The small molecule below binds the protein below.
Small molecule (SMILES): CNC(=O)CN1Cc2ccc(Cl)cc2[C@H](C(=O)Nc2cncc3cc(F)ccc23)C1

Binding-site contacts:
Ligand atom C8 contacts residue GLU166 of chain 1.B at 3.6 Å.
Ligand atom C16 contacts residue HIS164 of chain 1.B at 3.4 Å.
Ligand atom C10 contacts residue PHE140 of chain 1.B at 3.7 Å (hydrophobic).
Ligand atom C5 contacts residue MET165 of chain 1.B at 4.0 Å (hydrophobic).
Ligand atom C19 contacts residue GLN189 of chain 1.B at 3.8 Å.
Ligand atom C7 contacts residue CYS145 of chain 1.B at 3.7 Å (hydrophobic).
Ligand atom C6 contacts residue CYS145 of chain 1.B at 4.1 Å (hydrophobic).
Ligand atom CL contacts residue HIS164 of chain 1.B at 3.7 Å.
Ligand atom O1 contacts residue MET165 of chain 1.B at 3.3 Å.
Ligand atom C17 contacts residue HIS164 of chain 1.B at 4.0 Å.
Ligand atom N3 contacts residue SER144 of chain 1.B at 3.5 Å (h-bond).
Ligand atom N2 contacts residue CYS145 of chain 1.B at 3.8 Å.
Ligand atom C9 contacts residue LEU141 of chain 1.B at 3.8 Å (hydrophobic).
Ligand atom CL contacts residue ASP187 of chain 1.B at 3.5 Å.
Ligand atom C7 contacts residue MET165 of chain 1.B at 3.8 Å (hydrophobic).
Ligand atom C7 contacts residue HIS163 of chain 1.B at 3.2 Å.
Ligand atom C10 contacts residue ASN142 of chain 1.B at 3.8 Å.
Ligand atom CL contacts residue MET165 of chain 1.B at 3.8 Å.
Ligand atom C10 contacts residue LEU141 of chain 1.B at 3.7 Å (hydrophobic).
Ligand atom C16 contacts residue HIS41 of chain 1.B at 4.0 Å.
Ligand atom C10 contacts residue GLU166 of chain 1.B at 3.4 Å.
Ligand atom C7 contacts residue GLU166 of chain 1.B at 3.8 Å.
Ligand atom C8 contacts residue SER144 of chain 1.B at 3.9 Å.
Ligand atom C16 contacts residue MET165 of chain 1.B at 3.6 Å (hydrophobic).
Ligand atom N3 contacts residue PHE140 of chain 1.B at 4.0 Å.
Ligand atom C21 contacts residue GLN189 of chain 1.B at 3.4 Å.
Ligand atom C11 contacts residue ASN142 of chain 1.B at 3.9 Å.
Ligand atom C8 contacts residue LEU141 of chain 1.B at 3.7 Å (hydrophobic).
Ligand atom O1 contacts residue GLU166 of chain 1.B at 3.1 Å (salt-bridge).
Ligand atom C8 contacts residue HIS163 of chain 1.B at 3.7 Å.
Ligand atom C9 contacts residue GLU166 of chain 1.B at 3.8 Å.
Ligand atom C contacts residue GLU166 of chain 1.B at 4.0 Å.
Ligand atom N3 contacts residue GLU166 of chain 1.B at 3.9 Å.
Ligand atom C18 contacts residue ARG188 of chain 1.B at 3.6 Å.
Ligand atom C8 contacts residue PHE140 of chain 1.B at 3.7 Å (hydrophobic).
Ligand atom C9 contacts residue ASN142 of chain 1.B at 4.0 Å.
Ligand atom CL contacts residue HIS41 of chain 1.B at 3.4 Å.
Ligand atom C17 contacts residue MET165 of chain 1.B at 3.7 Å (hydrophobic).
Ligand atom N3 contacts residue HIS163 of chain 1.B at 2.6 Å (h-bond).
Ligand atom C19 contacts residue ARG188 of chain 1.B at 3.9 Å.

Sequence of chain 1.B:
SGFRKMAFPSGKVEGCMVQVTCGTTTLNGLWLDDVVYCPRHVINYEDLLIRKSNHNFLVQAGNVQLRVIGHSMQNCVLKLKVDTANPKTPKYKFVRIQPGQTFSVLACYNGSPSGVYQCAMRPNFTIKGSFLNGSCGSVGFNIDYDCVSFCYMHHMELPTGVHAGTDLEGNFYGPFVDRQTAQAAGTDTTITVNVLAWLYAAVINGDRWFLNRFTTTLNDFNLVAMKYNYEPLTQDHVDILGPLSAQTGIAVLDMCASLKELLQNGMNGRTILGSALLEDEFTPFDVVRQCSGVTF

Sequence of chain 1.A:
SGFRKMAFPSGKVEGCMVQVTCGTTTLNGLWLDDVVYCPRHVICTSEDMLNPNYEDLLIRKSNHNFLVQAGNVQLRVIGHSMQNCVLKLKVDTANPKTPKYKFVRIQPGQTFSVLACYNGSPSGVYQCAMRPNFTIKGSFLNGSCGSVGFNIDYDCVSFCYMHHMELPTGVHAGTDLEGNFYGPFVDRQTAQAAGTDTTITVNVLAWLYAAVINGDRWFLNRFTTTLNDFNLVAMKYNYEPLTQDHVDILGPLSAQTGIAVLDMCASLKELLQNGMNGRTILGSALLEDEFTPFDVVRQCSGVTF